This protein binds this small molecule.
Small molecule (SMILES): Nc1ccn([C@H]2C[C@H](O)[C@@H](COP(=O)(O)O)O2)c(=O)n1

Sequence of chain 1.FB:
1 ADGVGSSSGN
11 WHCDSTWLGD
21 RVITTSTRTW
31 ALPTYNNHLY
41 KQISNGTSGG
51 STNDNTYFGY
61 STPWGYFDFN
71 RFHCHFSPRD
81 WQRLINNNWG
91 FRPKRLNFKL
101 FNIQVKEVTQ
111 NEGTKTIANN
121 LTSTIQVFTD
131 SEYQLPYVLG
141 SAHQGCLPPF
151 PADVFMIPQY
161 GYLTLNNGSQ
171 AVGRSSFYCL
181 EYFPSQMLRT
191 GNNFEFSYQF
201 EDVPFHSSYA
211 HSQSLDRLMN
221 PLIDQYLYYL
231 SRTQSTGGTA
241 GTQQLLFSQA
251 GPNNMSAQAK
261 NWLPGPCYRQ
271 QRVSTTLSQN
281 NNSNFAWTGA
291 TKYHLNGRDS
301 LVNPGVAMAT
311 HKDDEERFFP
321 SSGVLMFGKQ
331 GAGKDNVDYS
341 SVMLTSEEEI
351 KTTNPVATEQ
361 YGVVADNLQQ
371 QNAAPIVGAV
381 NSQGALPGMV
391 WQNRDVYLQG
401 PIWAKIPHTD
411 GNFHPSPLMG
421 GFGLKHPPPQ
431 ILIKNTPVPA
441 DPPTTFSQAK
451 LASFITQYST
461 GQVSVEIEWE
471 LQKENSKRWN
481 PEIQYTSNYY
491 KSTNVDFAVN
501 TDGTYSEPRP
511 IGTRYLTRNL

Binding-site contacts:
Ligand atom C2' contacts residue PRO204 of chain 1.FB at 4.3 Å (hydrophobic).
Ligand atom C5 contacts residue ARG92 of chain 1.FB at 4.3 Å.
Ligand atom N1 contacts residue ARG92 of chain 1.FB at 4.0 Å.
Ligand atom C5 contacts residue PHE205 of chain 1.FB at 4.2 Å (hydrophobic).
Ligand atom O4' contacts residue ARG92 of chain 1.FB at 4.2 Å.
Ligand atom C2 contacts residue ARG92 of chain 1.FB at 4.3 Å.
Ligand atom C6 contacts residue ARG92 of chain 1.FB at 4.0 Å.
Ligand atom C5' contacts residue ASP202 of chain 1.FB at 4.0 Å.
Ligand atom C4' contacts residue VAL203 of chain 1.FB at 4.2 Å (hydrophobic).
Ligand atom C1' contacts residue ARG92 of chain 1.FB at 4.4 Å.
Ligand atom C6 contacts residue PHE205 of chain 1.FB at 4.4 Å (hydrophobic).
Ligand atom C4 contacts residue ARG92 of chain 1.FB at 4.4 Å.
Ligand atom O4' contacts residue VAL203 of chain 1.FB at 3.6 Å.
Ligand atom O4' contacts residue PRO204 of chain 1.FB at 3.6 Å (h-bond).
Ligand atom C1' contacts residue PRO204 of chain 1.FB at 3.7 Å (hydrophobic).
Ligand atom O3' contacts residue DA1 of chain 1.TF at 1.6 Å.
Ligand atom C4' contacts residue PRO204 of chain 1.FB at 3.6 Å (hydrophobic).
Ligand atom C1' contacts residue VAL203 of chain 1.FB at 4.1 Å (hydrophobic).
Ligand atom O5' contacts residue ASP202 of chain 1.FB at 4.4 Å.
Ligand atom C5' contacts residue PRO204 of chain 1.FB at 4.3 Å (hydrophobic).
Ligand atom C4' contacts residue DA1 of chain 1.TF at 3.9 Å.
Ligand atom C2' contacts residue DA1 of chain 1.TF at 3.3 Å.
Ligand atom C3' contacts residue DA1 of chain 1.TF at 2.6 Å.